Sequence of chain 1.D:
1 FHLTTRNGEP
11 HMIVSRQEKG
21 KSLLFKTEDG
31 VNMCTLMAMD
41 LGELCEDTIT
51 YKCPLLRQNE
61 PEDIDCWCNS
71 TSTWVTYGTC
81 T

Binding-site contacts:
Ligand atom C7 contacts residue MET126 of chain 1.C at 3.8 Å (hydrophobic).
Ligand atom C8 contacts residue PHE98 of chain 1.C at 3.6 Å (hydrophobic).
Ligand atom C6 contacts residue THR48 of chain 1.D at 4.4 Å.
Ligand atom C4 contacts residue ASN75 of chain 1.C at 4.0 Å.
Ligand atom O6 contacts residue CYS45 of chain 1.D at 3.4 Å (h-bond).
Ligand atom O7 contacts residue ASN75 of chain 1.C at 3.2 Å (h-bond).
Ligand atom C2 contacts residue ASN75 of chain 1.C at 2.6 Å.
Ligand atom O3 contacts residue NAG1 of chain 1.T at 2.4 Å (h-bond).
Ligand atom C3 contacts residue ASN75 of chain 1.C at 3.5 Å.
Ligand atom O6 contacts residue GLU46 of chain 1.D at 3.8 Å.
Ligand atom O6 contacts residue NAG1 of chain 1.T at 4.1 Å.
Ligand atom C8 contacts residue ASN75 of chain 1.C at 3.0 Å.
Ligand atom O5 contacts residue THR48 of chain 1.D at 4.0 Å.
Ligand atom N2 contacts residue ASN75 of chain 1.C at 3.0 Å (h-bond).
Ligand atom C1 contacts residue ASN75 of chain 1.C at 1.3 Å.
Ligand atom C4 contacts residue NAG1 of chain 1.T at 2.9 Å.
Ligand atom O4 contacts residue NAG1 of chain 1.T at 1.6 Å.
Ligand atom C2 contacts residue NAG1 of chain 1.T at 4.1 Å.
Ligand atom O5 contacts residue ASN75 of chain 1.C at 2.1 Å (h-bond).
Ligand atom C6 contacts residue CYS45 of chain 1.D at 4.4 Å (hydrophobic).
Ligand atom C6 contacts residue NAG1 of chain 1.T at 3.4 Å.
Ligand atom C5 contacts residue ASN75 of chain 1.C at 3.2 Å.
Ligand atom O6 contacts residue THR48 of chain 1.D at 4.0 Å.
Ligand atom C5 contacts residue NAG1 of chain 1.T at 3.7 Å.
Ligand atom C6 contacts residue ASN75 of chain 1.C at 3.8 Å.
Ligand atom O7 contacts residue MET126 of chain 1.C at 3.1 Å.
Ligand atom C7 contacts residue ASN75 of chain 1.C at 2.8 Å.
Ligand atom O6 contacts residue ASN75 of chain 1.C at 3.8 Å.
Ligand atom C3 contacts residue NAG1 of chain 1.T at 3.3 Å.
Ligand atom C8 contacts residue MET126 of chain 1.C at 3.7 Å (hydrophobic).

The small molecule below binds the protein below.
Small molecule (SMILES): CC(=O)N[C@@H]1[C@@H](O)[C@H](O)[C@@H](CO)O[C@H]1O

Sequence of chain 1.C:
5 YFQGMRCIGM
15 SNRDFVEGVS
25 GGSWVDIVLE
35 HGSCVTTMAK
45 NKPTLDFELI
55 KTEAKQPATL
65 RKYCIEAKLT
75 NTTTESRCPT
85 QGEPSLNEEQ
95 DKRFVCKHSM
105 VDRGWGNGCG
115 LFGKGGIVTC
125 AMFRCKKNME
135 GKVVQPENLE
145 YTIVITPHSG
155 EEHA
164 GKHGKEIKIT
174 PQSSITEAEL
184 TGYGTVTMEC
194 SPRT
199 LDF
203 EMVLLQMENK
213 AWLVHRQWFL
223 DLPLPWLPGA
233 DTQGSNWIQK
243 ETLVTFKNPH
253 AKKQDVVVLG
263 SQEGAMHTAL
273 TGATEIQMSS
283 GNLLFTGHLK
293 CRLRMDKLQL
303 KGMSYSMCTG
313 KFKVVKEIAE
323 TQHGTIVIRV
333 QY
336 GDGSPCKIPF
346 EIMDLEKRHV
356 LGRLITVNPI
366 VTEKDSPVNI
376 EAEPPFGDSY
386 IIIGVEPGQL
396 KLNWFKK